A small-molecule ligand and the protein it binds are described below.
Small molecule (SMILES): CCCCO

Sequence of chain 1.A:
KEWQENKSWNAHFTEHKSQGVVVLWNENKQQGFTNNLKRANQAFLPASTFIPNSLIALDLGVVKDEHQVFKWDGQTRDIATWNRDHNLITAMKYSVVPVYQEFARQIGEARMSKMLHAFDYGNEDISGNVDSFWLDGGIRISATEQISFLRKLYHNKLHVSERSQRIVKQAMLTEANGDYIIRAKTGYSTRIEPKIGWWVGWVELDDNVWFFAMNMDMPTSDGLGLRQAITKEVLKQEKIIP

Binding-site contacts:
Ligand atom C4 contacts residue ASN226 of chain 1.A at 3.1 Å.
Ligand atom C2 contacts residue TRP228 of chain 1.A at 3.7 Å (hydrophobic).
Ligand atom C2 contacts residue LEU223 of chain 1.A at 3.8 Å (hydrophobic).
Ligand atom C1 contacts residue TRP228 of chain 1.A at 3.3 Å (hydrophobic).
Ligand atom OH contacts residue ASP225 of chain 1.A at 3.1 Å (salt-bridge).
Ligand atom C3 contacts residue LEU223 of chain 1.A at 3.9 Å (hydrophobic).
Ligand atom C3 contacts residue ASN226 of chain 1.A at 3.1 Å.
Ligand atom OH contacts residue LEU223 of chain 1.A at 4.3 Å.
Ligand atom C3 contacts residue TRP228 of chain 1.A at 3.2 Å (hydrophobic).
Ligand atom OH contacts residue ASN226 of chain 1.A at 3.6 Å.
Ligand atom C1 contacts residue LEU223 of chain 1.A at 4.4 Å (hydrophobic).
Ligand atom C1 contacts residue ILE258 of chain 1.A at 4.1 Å (hydrophobic).
Ligand atom C4 contacts residue ASP225 of chain 1.A at 4.4 Å.
Ligand atom C1 contacts residue LYS257 of chain 1.A at 4.2 Å.